Binding-site contacts:
Ligand atom O6 contacts residue HIS78 of chain 3.A at 3.0 Å (h-bond).
Ligand atom O5 contacts residue PHE57 of chain 3.A at 4.0 Å.
Ligand atom C8 contacts residue PHE54 of chain 3.A at 4.5 Å (hydrophobic).
Ligand atom O5 contacts residue ASN75 of chain 3.A at 2.4 Å (h-bond).
Ligand atom N2 contacts residue ASN75 of chain 3.A at 2.7 Å (h-bond).
Ligand atom C4 contacts residue ASN75 of chain 3.A at 4.2 Å.
Ligand atom O7 contacts residue PRO53 of chain 3.A at 3.1 Å (h-bond).
Ligand atom C7 contacts residue ASN75 of chain 3.A at 3.2 Å.
Ligand atom O6 contacts residue PHE58 of chain 3.A at 4.2 Å.
Ligand atom O5 contacts residue HIS78 of chain 3.A at 3.1 Å (h-bond).
Ligand atom C1 contacts residue ASN75 of chain 3.A at 1.4 Å.
Ligand atom C7 contacts residue PRO53 of chain 3.A at 4.3 Å (hydrophobic).
Ligand atom C5 contacts residue PHE57 of chain 3.A at 3.9 Å (hydrophobic).
Ligand atom C5 contacts residue PRO53 of chain 3.A at 4.5 Å (hydrophobic).
Ligand atom C6 contacts residue HIS78 of chain 3.A at 3.6 Å.
Ligand atom O6 contacts residue PHE57 of chain 3.A at 4.5 Å.
Ligand atom C8 contacts residue ASP160 of chain 3.A at 4.5 Å.
Ligand atom C5 contacts residue ASN75 of chain 3.A at 3.6 Å.
Ligand atom O6 contacts residue SER77 of chain 3.A at 4.4 Å.
Ligand atom C3 contacts residue ASN75 of chain 3.A at 3.7 Å.
Ligand atom O7 contacts residue SER77 of chain 3.A at 4.0 Å.
Ligand atom C4 contacts residue PHE57 of chain 3.A at 4.1 Å (hydrophobic).
Ligand atom C5 contacts residue HIS78 of chain 3.A at 3.9 Å.
Ligand atom C2 contacts residue PHE57 of chain 3.A at 4.3 Å (hydrophobic).
Ligand atom C1 contacts residue SER77 of chain 3.A at 4.4 Å.
Ligand atom O3 contacts residue PHE57 of chain 3.A at 4.4 Å.
Ligand atom O6 contacts residue PHE54 of chain 3.A at 4.2 Å.
Ligand atom C1 contacts residue HIS78 of chain 3.A at 4.0 Å.
Ligand atom C6 contacts residue PHE57 of chain 3.A at 3.9 Å (hydrophobic).
Ligand atom C2 contacts residue ASN75 of chain 3.A at 2.3 Å.
Ligand atom O7 contacts residue ASN75 of chain 3.A at 3.2 Å (h-bond).
Ligand atom C3 contacts residue PRO53 of chain 3.A at 4.5 Å (hydrophobic).
Ligand atom C8 contacts residue ASN75 of chain 3.A at 4.4 Å.

A small-molecule ligand and the protein it binds are described below.
Small molecule (SMILES): CC(=O)N[C@H]1[C@H](O[C@H]2[C@H](O)[C@@H](NC(C)=O)CO[C@@H]2CO)O[C@H](CO)[C@@H](O[C@@H]2O[C@H](CO)[C@@H](O)[C@H](O)[C@@H]2O)[C@@H]1O

Sequence of chain 3.A:
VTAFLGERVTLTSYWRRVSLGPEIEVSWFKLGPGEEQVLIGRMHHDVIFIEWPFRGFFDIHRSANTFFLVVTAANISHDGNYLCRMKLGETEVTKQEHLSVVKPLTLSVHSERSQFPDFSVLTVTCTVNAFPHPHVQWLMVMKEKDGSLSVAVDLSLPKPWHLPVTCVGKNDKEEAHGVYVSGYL